Sequence of chain 3.A:
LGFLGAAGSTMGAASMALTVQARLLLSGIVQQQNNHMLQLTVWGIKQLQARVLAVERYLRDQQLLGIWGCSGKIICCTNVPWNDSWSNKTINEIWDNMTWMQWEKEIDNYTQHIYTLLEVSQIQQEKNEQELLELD

Binding-site contacts:
Ligand atom C3 contacts residue ASN126 of chain 3.A at 3.8 Å.
Ligand atom C1 contacts residue ASN126 of chain 3.A at 1.4 Å.
Ligand atom O5 contacts residue ASN126 of chain 3.A at 2.4 Å (h-bond).
Ligand atom O7 contacts residue ASN126 of chain 3.A at 3.0 Å (h-bond).
Ligand atom C2 contacts residue ASN126 of chain 3.A at 2.6 Å.
Ligand atom C8 contacts residue ASN126 of chain 3.A at 3.7 Å.
Ligand atom C5 contacts residue ASN126 of chain 3.A at 3.6 Å.
Ligand atom C4 contacts residue ASN126 of chain 3.A at 4.3 Å.
Ligand atom N2 contacts residue ASN126 of chain 3.A at 3.1 Å (h-bond).
Ligand atom C7 contacts residue ASP125 of chain 3.A at 4.3 Å.
Ligand atom C8 contacts residue ASP125 of chain 3.A at 3.0 Å.
Ligand atom C7 contacts residue ASN126 of chain 3.A at 3.4 Å.

A small-molecule ligand and the protein it binds are described below.
Small molecule (SMILES): CC(=O)N[C@H]1[C@H](O[C@H]2[C@H](O)[C@@H](NC(C)=O)CO[C@@H]2CO)O[C@H](CO)[C@@H](O[C@@H]2O[C@H](CO)[C@@H](O)[C@H](O)[C@@H]2O)[C@@H]1O